Sequence of chain 1.A:
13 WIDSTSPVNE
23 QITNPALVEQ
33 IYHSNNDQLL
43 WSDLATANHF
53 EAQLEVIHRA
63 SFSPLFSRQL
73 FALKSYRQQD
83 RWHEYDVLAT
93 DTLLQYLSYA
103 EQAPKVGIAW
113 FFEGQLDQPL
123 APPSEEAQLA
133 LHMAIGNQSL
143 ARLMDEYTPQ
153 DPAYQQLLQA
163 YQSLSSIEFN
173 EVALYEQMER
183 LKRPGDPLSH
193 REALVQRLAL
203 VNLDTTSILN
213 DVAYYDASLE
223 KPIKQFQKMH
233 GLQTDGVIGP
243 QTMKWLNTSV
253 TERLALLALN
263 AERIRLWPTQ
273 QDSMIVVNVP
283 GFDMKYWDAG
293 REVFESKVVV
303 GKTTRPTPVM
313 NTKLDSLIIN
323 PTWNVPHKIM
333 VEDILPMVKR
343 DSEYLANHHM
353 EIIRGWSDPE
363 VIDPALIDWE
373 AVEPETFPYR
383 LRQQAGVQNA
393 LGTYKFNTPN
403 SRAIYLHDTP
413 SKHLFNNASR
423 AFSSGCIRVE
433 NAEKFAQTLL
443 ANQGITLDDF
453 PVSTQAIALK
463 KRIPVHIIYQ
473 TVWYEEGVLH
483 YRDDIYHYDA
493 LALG

Sequence of chain 1.C:
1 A

Binding-site contacts:
Ligand atom C3 contacts residue ALA1 of chain 1.C at 4.0 Å (hydrophobic).
Ligand atom C11 contacts residue HIS415 of chain 1.A at 4.0 Å.
Ligand atom O3 contacts residue ALA1 of chain 1.C at 3.0 Å (h-bond).
Ligand atom C9 contacts residue ALA1 of chain 1.C at 2.5 Å (hydrophobic).
Ligand atom O6 contacts residue ALA1 of chain 1.C at 4.4 Å.
Ligand atom C10 contacts residue ASN418 of chain 1.A at 3.8 Å.
Ligand atom C4 contacts residue ALA1 of chain 1.C at 3.9 Å (hydrophobic).
Ligand atom O11 contacts residue ALA1 of chain 1.C at 2.2 Å (h-bond).
Ligand atom C11 contacts residue ASN418 of chain 1.A at 3.2 Å.
Ligand atom O4 contacts residue ALA1 of chain 1.C at 3.7 Å.
Ligand atom C9 contacts residue ASN418 of chain 1.A at 3.5 Å.
Ligand atom O11 contacts residue ASN419 of chain 1.A at 3.5 Å (h-bond).
Ligand atom O11 contacts residue ASN418 of chain 1.A at 4.0 Å.
Ligand atom C10 contacts residue ALA1 of chain 1.C at 1.4 Å (hydrophobic).
Ligand atom C11 contacts residue ALA1 of chain 1.C at 3.8 Å (hydrophobic).

A small-molecule ligand and the protein it binds are described below.
Small molecule (SMILES): CO[C@@H]1O[C@H](CO)[C@@H](O)[C@H](O[C@H](C)C(=O)O)[C@H]1NC(C)=O